This small molecule binds to this protein.
Small molecule (SMILES): [H]/N=C(\N)c1ccc(NCc2ncc(-c3ccccc3)[nH]2)cc1OCc1cccnc1

Binding-site contacts:
Ligand atom N14 contacts residue HIS41 of chain 1.B at 3.3 Å (h-bond).
Ligand atom N14 contacts residue SER191 of chain 1.B at 2.8 Å (h-bond).
Ligand atom C04 contacts residue SER171 of chain 1.B at 3.8 Å.
Ligand atom C30 contacts residue CYS197 of chain 1.B at 3.3 Å (hydrophobic).
Ligand atom C02 contacts residue TRP192 of chain 1.B at 3.7 Å (hydrophobic).
Ligand atom C10 contacts residue HIS41 of chain 1.B at 3.5 Å.
Ligand atom C02 contacts residue SER171 of chain 1.B at 3.2 Å.
Ligand atom N08 contacts residue SER191 of chain 1.B at 3.7 Å.
Ligand atom C02 contacts residue ASP170 of chain 1.B at 3.7 Å.
Ligand atom C12 contacts residue HIS41 of chain 1.B at 3.7 Å.
Ligand atom N03 contacts residue SER171 of chain 1.B at 3.1 Å (h-bond).
Ligand atom C02 contacts residue GLY193 of chain 1.B at 3.6 Å.
Ligand atom O23 contacts residue GLY193 of chain 1.B at 3.4 Å (h-bond).
Ligand atom C09 contacts residue SER176 of chain 1.B at 3.4 Å.
Ligand atom N01 contacts residue ASN194 of chain 1.B at 2.9 Å (h-bond).
Ligand atom N01 contacts residue SER171 of chain 1.B at 3.5 Å (h-bond).
Ligand atom N01 contacts residue ASP170 of chain 1.B at 3.1 Å (salt-bridge).
Ligand atom N03 contacts residue ASP170 of chain 1.B at 2.9 Å (salt-bridge).
Ligand atom C06 contacts residue VAL190 of chain 1.B at 3.4 Å (hydrophobic).
Ligand atom N29 contacts residue CYS197 of chain 1.B at 3.2 Å (h-bond).
Ligand atom C05 contacts residue SER171 of chain 1.B at 3.6 Å.
Ligand atom N01 contacts residue GLY193 of chain 1.B at 3.6 Å.
Ligand atom C13 contacts residue HIS41 of chain 1.B at 3.5 Å.
Ligand atom C07 contacts residue SER191 of chain 1.B at 3.7 Å.
Ligand atom N29 contacts residue TYR195 of chain 1.B at 3.6 Å.
Ligand atom C13 contacts residue SER191 of chain 1.B at 3.4 Å.
Ligand atom C22 contacts residue GLY193 of chain 1.B at 3.7 Å.
Ligand atom C06 contacts residue CYS172 of chain 1.B at 3.5 Å (hydrophobic).
Ligand atom N08 contacts residue SER176 of chain 1.B at 2.8 Å (h-bond).
Ligand atom C24 contacts residue GLY193 of chain 1.B at 3.4 Å.
Ligand atom C04 contacts residue TRP192 of chain 1.B at 3.7 Å (hydrophobic).
Ligand atom N03 contacts residue TRP192 of chain 1.B at 3.5 Å (h-bond).
Ligand atom C05 contacts residue CYS172 of chain 1.B at 3.8 Å (hydrophobic).
Ligand atom O23 contacts residue ASN194 of chain 1.B at 3.1 Å (h-bond).
Ligand atom C13 contacts residue HIS82 of chain 1.B at 3.6 Å.
Ligand atom C24 contacts residue ASN194 of chain 1.B at 3.4 Å.
Ligand atom C05 contacts residue VAL190 of chain 1.B at 3.7 Å (hydrophobic).
Ligand atom C30 contacts residue ASN194 of chain 1.B at 3.5 Å.
Ligand atom C16 contacts residue HIS41 of chain 1.B at 3.6 Å.
Ligand atom C04 contacts residue GLY193 of chain 1.B at 3.8 Å.

Sequence of chain 1.B:
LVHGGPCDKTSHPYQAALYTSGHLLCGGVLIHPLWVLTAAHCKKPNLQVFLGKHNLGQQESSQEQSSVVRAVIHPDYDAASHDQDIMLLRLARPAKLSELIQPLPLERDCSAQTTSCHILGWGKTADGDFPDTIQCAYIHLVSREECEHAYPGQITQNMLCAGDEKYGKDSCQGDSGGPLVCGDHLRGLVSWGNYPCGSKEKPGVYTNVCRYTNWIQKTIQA